Sequence of chain 1.M:
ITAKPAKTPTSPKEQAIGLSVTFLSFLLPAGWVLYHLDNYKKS

Sequence of chain 1.L:
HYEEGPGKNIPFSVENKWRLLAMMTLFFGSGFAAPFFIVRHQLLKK

A small-molecule ligand and the protein it binds are described below.
Small molecule (SMILES): C[C@H](CCC(=O)O)[C@H]1CC[C@H]2[C@@H]3[C@H](O)C[C@@H]4C[C@H](O)CC[C@]4(C)[C@H]3C[C@H](O)[C@]12C

Binding-site contacts:
Ligand atom C22 contacts residue LEU21 of chain 1.L at 4.2 Å (hydrophobic).
Ligand atom O26 contacts residue ALA22 of chain 1.L at 4.4 Å.
Ligand atom C14 contacts residue TRP18 of chain 1.L at 4.2 Å (hydrophobic).
Ligand atom C23 contacts residue LEU21 of chain 1.L at 4.3 Å (hydrophobic).
Ligand atom O12 contacts residue TRP18 of chain 1.L at 2.9 Å.
Ligand atom C22 contacts residue ILE17 of chain 1.M at 4.2 Å (hydrophobic).
Ligand atom O7 contacts residue TRP18 of chain 1.L at 4.3 Å.
Ligand atom C1 contacts residue TRP18 of chain 1.L at 3.9 Å (hydrophobic).
Ligand atom O25 contacts residue TRP18 of chain 1.L at 3.5 Å (h-bond).
Ligand atom C22 contacts residue TRP18 of chain 1.L at 4.1 Å (hydrophobic).
Ligand atom C2 contacts residue GLU14 of chain 1.M at 3.8 Å.
Ligand atom C1 contacts residue GLU14 of chain 1.M at 3.9 Å.
Ligand atom O12 contacts residue ILE17 of chain 1.M at 4.0 Å.
Ligand atom C12 contacts residue ILE17 of chain 1.M at 4.0 Å (hydrophobic).
Ligand atom C11 contacts residue TRP18 of chain 1.L at 4.3 Å (hydrophobic).
Ligand atom C21 contacts residue ILE17 of chain 1.M at 3.9 Å (hydrophobic).
Ligand atom C12 contacts residue TRP18 of chain 1.L at 4.2 Å (hydrophobic).
Ligand atom C23 contacts residue VAL21 of chain 1.M at 3.8 Å (hydrophobic).
Ligand atom O3 contacts residue GLU14 of chain 1.M at 4.2 Å.
Ligand atom O25 contacts residue ALA22 of chain 1.L at 4.5 Å.
Ligand atom C9 contacts residue TRP18 of chain 1.L at 3.9 Å (hydrophobic).
Ligand atom O25 contacts residue LEU21 of chain 1.L at 4.2 Å.
Ligand atom C24 contacts residue VAL21 of chain 1.M at 4.4 Å (hydrophobic).
Ligand atom C24 contacts residue LEU21 of chain 1.L at 4.1 Å (hydrophobic).
Ligand atom O26 contacts residue VAL21 of chain 1.M at 4.0 Å.
Ligand atom C11 contacts residue ILE17 of chain 1.M at 4.3 Å (hydrophobic).
Ligand atom C17 contacts residue TRP18 of chain 1.L at 4.5 Å (hydrophobic).